Sequence of chain 1.A:
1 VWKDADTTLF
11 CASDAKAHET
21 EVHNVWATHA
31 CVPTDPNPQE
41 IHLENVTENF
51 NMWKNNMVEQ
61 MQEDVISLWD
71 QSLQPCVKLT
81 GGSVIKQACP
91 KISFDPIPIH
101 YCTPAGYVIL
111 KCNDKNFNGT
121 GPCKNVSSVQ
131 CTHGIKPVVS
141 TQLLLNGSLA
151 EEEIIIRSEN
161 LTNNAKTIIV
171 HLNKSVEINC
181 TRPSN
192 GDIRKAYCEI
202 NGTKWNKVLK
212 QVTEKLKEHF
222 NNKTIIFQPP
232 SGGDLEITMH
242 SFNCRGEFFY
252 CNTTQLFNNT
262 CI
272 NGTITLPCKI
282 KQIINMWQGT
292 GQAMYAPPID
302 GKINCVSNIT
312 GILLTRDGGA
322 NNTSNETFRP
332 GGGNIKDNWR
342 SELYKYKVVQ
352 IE

Binding-site contacts:
Ligand atom N2 contacts residue ASN118 of chain 1.A at 2.8 Å (h-bond).
Ligand atom C7 contacts residue ASN118 of chain 1.A at 3.1 Å.
Ligand atom O7 contacts residue ASN118 of chain 1.A at 3.0 Å (h-bond).
Ligand atom C1 contacts residue ASN118 of chain 1.A at 1.4 Å.
Ligand atom C4 contacts residue ASN118 of chain 1.A at 4.2 Å.
Ligand atom C6 contacts residue THR120 of chain 1.A at 3.7 Å.
Ligand atom O7 contacts residue ILE156 of chain 1.A at 4.4 Å.
Ligand atom O7 contacts residue HIS220 of chain 1.A at 3.7 Å.
Ligand atom O5 contacts residue ASN118 of chain 1.A at 2.4 Å (h-bond).
Ligand atom C8 contacts residue ASN118 of chain 1.A at 4.3 Å.
Ligand atom C5 contacts residue ASN118 of chain 1.A at 3.6 Å.
Ligand atom C8 contacts residue ILE156 of chain 1.A at 3.6 Å (hydrophobic).
Ligand atom O5 contacts residue THR120 of chain 1.A at 3.4 Å (h-bond).
Ligand atom C2 contacts residue ASN118 of chain 1.A at 2.4 Å.
Ligand atom C5 contacts residue THR120 of chain 1.A at 3.4 Å.
Ligand atom C1 contacts residue THR120 of chain 1.A at 3.7 Å.
Ligand atom C3 contacts residue ASN118 of chain 1.A at 3.7 Å.
Ligand atom C8 contacts residue SER158 of chain 1.A at 4.3 Å.
Ligand atom C7 contacts residue ILE156 of chain 1.A at 4.4 Å (hydrophobic).
Ligand atom C8 contacts residue LEU161 of chain 1.A at 4.2 Å (hydrophobic).

This small molecule binds to this protein.
Small molecule (SMILES): CC(=O)N[C@@H]1[C@@H](O)[C@H](O)[C@@H](CO)O[C@H]1O